Sequence of chain 1.D:
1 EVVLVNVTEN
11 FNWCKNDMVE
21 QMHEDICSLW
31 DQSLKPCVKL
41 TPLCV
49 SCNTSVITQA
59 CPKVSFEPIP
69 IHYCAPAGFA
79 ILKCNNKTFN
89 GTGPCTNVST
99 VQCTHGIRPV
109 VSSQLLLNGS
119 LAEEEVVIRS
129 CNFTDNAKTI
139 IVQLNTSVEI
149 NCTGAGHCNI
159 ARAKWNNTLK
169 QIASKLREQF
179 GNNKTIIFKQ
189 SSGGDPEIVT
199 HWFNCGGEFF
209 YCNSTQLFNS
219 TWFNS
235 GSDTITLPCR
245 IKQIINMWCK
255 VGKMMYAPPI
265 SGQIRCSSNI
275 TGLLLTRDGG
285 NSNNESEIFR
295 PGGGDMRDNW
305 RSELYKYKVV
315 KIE

Binding-site contacts:
Ligand atom O3 contacts residue ASN83 of chain 1.D at 4.4 Å.
Ligand atom C2 contacts residue ASN95 of chain 1.D at 1.7 Å.
Ligand atom O3 contacts residue ASN95 of chain 1.D at 2.8 Å (h-bond).
Ligand atom C1 contacts residue ASN95 of chain 1.D at 1.4 Å.
Ligand atom O5 contacts residue ASN83 of chain 1.D at 3.6 Å (h-bond).
Ligand atom C1 contacts residue ASN83 of chain 1.D at 4.1 Å.
Ligand atom O7 contacts residue ASN95 of chain 1.D at 4.0 Å.
Ligand atom O5 contacts residue ASN95 of chain 1.D at 2.4 Å (h-bond).
Ligand atom O6 contacts residue ASN83 of chain 1.D at 3.4 Å (h-bond).
Ligand atom C5 contacts residue ASN95 of chain 1.D at 3.5 Å.
Ligand atom N2 contacts residue ASN95 of chain 1.D at 2.9 Å (h-bond).
Ligand atom C7 contacts residue ASN95 of chain 1.D at 3.5 Å.
Ligand atom C3 contacts residue ASN95 of chain 1.D at 2.7 Å.
Ligand atom C4 contacts residue ASN95 of chain 1.D at 3.6 Å.
Ligand atom C8 contacts residue ASN95 of chain 1.D at 4.3 Å.

This small molecule binds to this protein.
Small molecule (SMILES): CC(=O)N[C@@H]1[C@@H](O)[C@H](O)[C@@H](CO)O[C@H]1O